Binding-site contacts:
Ligand atom N2 contacts residue ASN265 of chain 1.A at 2.9 Å (h-bond).
Ligand atom C4 contacts residue ASN265 of chain 1.A at 4.2 Å.
Ligand atom C8 contacts residue GLN263 of chain 1.A at 4.3 Å.
Ligand atom C3 contacts residue ASN265 of chain 1.A at 3.8 Å.
Ligand atom C5 contacts residue ASN265 of chain 1.A at 3.7 Å.
Ligand atom C1 contacts residue ASN265 of chain 1.A at 1.4 Å.
Ligand atom O5 contacts residue ASN265 of chain 1.A at 2.3 Å (h-bond).
Ligand atom C2 contacts residue ASN265 of chain 1.A at 2.4 Å.
Ligand atom C8 contacts residue ASN265 of chain 1.A at 4.4 Å.
Ligand atom C7 contacts residue ASN265 of chain 1.A at 3.2 Å.
Ligand atom O7 contacts residue ASN301 of chain 1.A at 4.4 Å.
Ligand atom O7 contacts residue ASN265 of chain 1.A at 3.1 Å (h-bond).
Ligand atom O5 contacts residue VAL414 of chain 1.A at 4.3 Å.

Sequence of chain 1.A:
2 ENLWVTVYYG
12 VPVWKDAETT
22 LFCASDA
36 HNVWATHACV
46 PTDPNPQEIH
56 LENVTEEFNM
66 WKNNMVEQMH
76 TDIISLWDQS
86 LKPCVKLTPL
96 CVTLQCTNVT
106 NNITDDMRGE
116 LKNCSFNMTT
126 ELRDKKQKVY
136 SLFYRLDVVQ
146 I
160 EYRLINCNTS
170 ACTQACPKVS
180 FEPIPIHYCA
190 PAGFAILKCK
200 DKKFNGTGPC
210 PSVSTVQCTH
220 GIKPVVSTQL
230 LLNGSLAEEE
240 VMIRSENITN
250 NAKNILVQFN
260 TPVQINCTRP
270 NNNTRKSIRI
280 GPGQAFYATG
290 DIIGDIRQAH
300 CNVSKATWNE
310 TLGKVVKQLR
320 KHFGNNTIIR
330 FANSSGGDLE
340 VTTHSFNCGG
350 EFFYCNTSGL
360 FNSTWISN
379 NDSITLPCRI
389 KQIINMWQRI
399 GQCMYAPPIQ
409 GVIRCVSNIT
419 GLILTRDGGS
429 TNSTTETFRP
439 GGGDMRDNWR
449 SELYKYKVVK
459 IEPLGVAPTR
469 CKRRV

The protein below binds the small molecule below.
Small molecule (SMILES): CC(=O)N[C@H]1[C@H](O[C@H]2[C@H](O)[C@@H](NC(C)=O)CO[C@@H]2CO)O[C@H](CO)[C@@H](O)[C@@H]1O